Sequence of chain 1.J:
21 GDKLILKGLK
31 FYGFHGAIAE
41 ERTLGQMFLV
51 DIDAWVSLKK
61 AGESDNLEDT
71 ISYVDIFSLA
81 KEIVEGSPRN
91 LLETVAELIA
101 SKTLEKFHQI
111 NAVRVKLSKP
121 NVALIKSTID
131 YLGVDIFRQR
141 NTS

Binding-site contacts:
Ligand atom O6 contacts residue TYR73 of chain 1.K at 3.8 Å.
Ligand atom N3 contacts residue SER72 of chain 1.K at 3.5 Å.
Ligand atom N2 contacts residue TYR73 of chain 1.K at 3.8 Å.
Ligand atom C4 contacts residue TYR73 of chain 1.K at 3.5 Å (hydrophobic).
Ligand atom N9 contacts residue VAL74 of chain 1.K at 4.0 Å.
Ligand atom C8 contacts residue TYR73 of chain 1.K at 4.0 Å (hydrophobic).
Ligand atom C2 contacts residue ILE71 of chain 1.K at 4.0 Å (hydrophobic).
Ligand atom C6 contacts residue GLU93 of chain 1.J at 3.9 Å.
Ligand atom N2 contacts residue GLU93 of chain 1.J at 2.7 Å (salt-bridge).
Ligand atom N3 contacts residue ILE71 of chain 1.K at 3.9 Å.
Ligand atom N9 contacts residue SER72 of chain 1.K at 3.2 Å (h-bond).
Ligand atom N1 contacts residue GLU93 of chain 1.J at 3.0 Å (salt-bridge).
Ligand atom C5 contacts residue TYR73 of chain 1.K at 3.5 Å (hydrophobic).
Ligand atom N9 contacts residue TYR73 of chain 1.K at 3.6 Å.
Ligand atom C2 contacts residue GLU93 of chain 1.J at 3.6 Å.
Ligand atom N2 contacts residue LEU24 of chain 1.K at 4.4 Å.
Ligand atom N7 contacts residue TYR73 of chain 1.K at 3.8 Å.
Ligand atom N2 contacts residue THR70 of chain 1.K at 3.8 Å.
Ligand atom O6 contacts residue ASN90 of chain 1.J at 3.9 Å.
Ligand atom C8 contacts residue SER72 of chain 1.K at 4.2 Å.
Ligand atom C6 contacts residue TYR73 of chain 1.K at 3.6 Å (hydrophobic).
Ligand atom C4 contacts residue SER72 of chain 1.K at 4.0 Å.
Ligand atom N3 contacts residue TYR73 of chain 1.K at 3.5 Å (h-bond).
Ligand atom N1 contacts residue TYR73 of chain 1.K at 3.6 Å.
Ligand atom O6 contacts residue GLU93 of chain 1.J at 4.0 Å.
Ligand atom C2 contacts residue TYR73 of chain 1.K at 3.6 Å (hydrophobic).
Ligand atom N1 contacts residue LEU92 of chain 1.J at 4.2 Å.
Ligand atom C6 contacts residue LEU92 of chain 1.J at 4.0 Å (hydrophobic).
Ligand atom C2 contacts residue SER72 of chain 1.K at 4.4 Å.
Ligand atom O6 contacts residue LEU92 of chain 1.J at 3.0 Å (h-bond).
Ligand atom N2 contacts residue ILE71 of chain 1.K at 3.1 Å (h-bond).
Ligand atom N2 contacts residue SER72 of chain 1.K at 4.3 Å.
Ligand atom C8 contacts residue VAL74 of chain 1.K at 4.4 Å (hydrophobic).
Ligand atom C2 contacts residue THR70 of chain 1.K at 4.4 Å.
Ligand atom C6 contacts residue LEU91 of chain 1.J at 4.0 Å (hydrophobic).
Ligand atom O6 contacts residue LEU91 of chain 1.J at 3.4 Å.
Ligand atom N1 contacts residue LEU91 of chain 1.J at 4.1 Å.

This small molecule binds to this protein.
Small molecule (SMILES): Nc1nc2[nH]cnc2c(=O)[nH]1

Sequence of chain 1.K:
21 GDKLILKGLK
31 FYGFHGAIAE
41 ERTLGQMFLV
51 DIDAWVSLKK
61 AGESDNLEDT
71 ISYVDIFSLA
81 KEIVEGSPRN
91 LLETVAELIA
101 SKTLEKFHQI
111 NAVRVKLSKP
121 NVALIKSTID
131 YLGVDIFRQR